This protein binds this small molecule.
Small molecule (SMILES): CC[C@H](C)[C@H](NC(=O)[C@H](CO)NC(=O)[C@H](CC(=O)O)NC(=O)[C@@H](N)CCC(=O)O)C(=O)N[C@@H](CC(C)C)C(=O)N[C@@H](CCC(N)=O)C(=O)N1CCC[C@H]1C(=O)NCC(=O)N[C@@H](C)C(=O)N[C@@H](Cc1ccccc1)C(=O)N[C@@H](CO)C(=O)N[C@@H](C)C(=O)N[C@H](C=O)CC(N)=O

Sequence of chain 3.GA:
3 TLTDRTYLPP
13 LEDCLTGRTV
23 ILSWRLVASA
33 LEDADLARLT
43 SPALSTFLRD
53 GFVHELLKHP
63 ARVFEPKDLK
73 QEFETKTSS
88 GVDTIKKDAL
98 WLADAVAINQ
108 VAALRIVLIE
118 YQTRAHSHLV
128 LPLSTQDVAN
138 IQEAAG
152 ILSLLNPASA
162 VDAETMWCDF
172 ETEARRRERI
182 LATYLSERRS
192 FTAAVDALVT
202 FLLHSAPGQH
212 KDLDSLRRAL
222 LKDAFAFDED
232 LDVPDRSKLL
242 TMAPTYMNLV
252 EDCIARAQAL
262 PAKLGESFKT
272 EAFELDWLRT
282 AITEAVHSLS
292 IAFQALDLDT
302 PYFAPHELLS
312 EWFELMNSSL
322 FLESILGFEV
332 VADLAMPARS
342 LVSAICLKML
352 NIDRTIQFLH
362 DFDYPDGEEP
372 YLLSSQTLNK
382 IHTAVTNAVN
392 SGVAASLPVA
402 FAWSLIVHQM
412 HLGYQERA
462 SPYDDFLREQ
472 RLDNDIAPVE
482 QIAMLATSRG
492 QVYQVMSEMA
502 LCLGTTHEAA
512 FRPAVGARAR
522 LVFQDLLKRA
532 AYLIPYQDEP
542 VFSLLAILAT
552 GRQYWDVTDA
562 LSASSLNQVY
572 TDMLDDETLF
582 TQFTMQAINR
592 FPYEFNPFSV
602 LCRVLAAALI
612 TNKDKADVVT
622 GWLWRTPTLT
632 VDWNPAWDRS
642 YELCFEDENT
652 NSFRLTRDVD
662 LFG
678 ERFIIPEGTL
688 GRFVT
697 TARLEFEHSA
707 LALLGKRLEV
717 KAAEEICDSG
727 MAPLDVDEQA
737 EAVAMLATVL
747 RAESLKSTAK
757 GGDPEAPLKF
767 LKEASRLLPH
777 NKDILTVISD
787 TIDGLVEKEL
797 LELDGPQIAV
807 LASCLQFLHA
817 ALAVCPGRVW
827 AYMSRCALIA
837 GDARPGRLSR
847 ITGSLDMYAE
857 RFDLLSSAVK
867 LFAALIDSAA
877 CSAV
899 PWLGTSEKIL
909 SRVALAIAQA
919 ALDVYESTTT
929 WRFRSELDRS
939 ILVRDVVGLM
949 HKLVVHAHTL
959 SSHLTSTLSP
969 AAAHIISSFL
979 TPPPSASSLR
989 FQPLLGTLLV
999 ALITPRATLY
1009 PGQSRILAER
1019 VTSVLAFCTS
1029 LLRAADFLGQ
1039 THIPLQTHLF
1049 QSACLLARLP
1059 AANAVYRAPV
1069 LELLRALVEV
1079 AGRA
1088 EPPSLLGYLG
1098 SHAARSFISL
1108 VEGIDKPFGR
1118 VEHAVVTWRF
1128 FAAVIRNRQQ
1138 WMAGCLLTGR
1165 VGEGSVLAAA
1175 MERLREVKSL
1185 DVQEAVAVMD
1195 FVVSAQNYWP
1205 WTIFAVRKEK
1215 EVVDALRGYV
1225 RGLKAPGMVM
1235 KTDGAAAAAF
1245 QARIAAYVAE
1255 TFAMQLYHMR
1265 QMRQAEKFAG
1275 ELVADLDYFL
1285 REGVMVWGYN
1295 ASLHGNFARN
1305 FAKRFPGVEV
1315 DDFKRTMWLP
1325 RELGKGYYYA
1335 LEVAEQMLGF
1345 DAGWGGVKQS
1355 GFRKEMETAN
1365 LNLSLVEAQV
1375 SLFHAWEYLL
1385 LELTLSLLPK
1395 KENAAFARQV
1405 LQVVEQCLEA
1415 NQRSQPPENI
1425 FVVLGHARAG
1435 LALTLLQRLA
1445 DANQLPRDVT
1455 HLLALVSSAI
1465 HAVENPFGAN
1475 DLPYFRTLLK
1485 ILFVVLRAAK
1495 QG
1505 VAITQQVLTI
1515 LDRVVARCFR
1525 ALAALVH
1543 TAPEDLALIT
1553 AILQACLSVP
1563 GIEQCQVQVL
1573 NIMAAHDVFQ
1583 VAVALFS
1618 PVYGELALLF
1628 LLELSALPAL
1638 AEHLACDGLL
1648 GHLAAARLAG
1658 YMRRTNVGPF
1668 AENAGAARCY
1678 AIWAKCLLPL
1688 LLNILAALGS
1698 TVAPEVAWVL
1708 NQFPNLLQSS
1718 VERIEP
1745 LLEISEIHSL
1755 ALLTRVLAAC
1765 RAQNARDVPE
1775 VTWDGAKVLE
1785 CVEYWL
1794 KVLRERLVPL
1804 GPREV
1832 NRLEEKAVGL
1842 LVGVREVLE

Binding-site contacts:
Ligand atom CG contacts residue TYR537 of chain 3.GA at 3.2 Å (hydrophobic).
Ligand atom O contacts residue LEU534 of chain 3.GA at 4.3 Å.
Ligand atom CD2 contacts residue MET485 of chain 3.GA at 4.0 Å (hydrophobic).
Ligand atom OD1 contacts residue TYR533 of chain 3.GA at 3.4 Å.
Ligand atom CD1 contacts residue LEU413 of chain 3.GA at 4.1 Å (hydrophobic).
Ligand atom CD2 contacts residue ALA484 of chain 3.GA at 3.6 Å (hydrophobic).
Ligand atom CD1 contacts residue THR488 of chain 3.GA at 4.2 Å.
Ligand atom CB contacts residue ILE535 of chain 3.GA at 4.2 Å (hydrophobic).
Ligand atom CD1 contacts residue ILE535 of chain 3.GA at 4.0 Å (hydrophobic).
Ligand atom O contacts residue HIS409 of chain 3.GA at 3.6 Å.
Ligand atom CG contacts residue PRO536 of chain 3.GA at 4.5 Å (hydrophobic).
Ligand atom ND2 contacts residue TYR533 of chain 3.GA at 3.7 Å.
Ligand atom CD1 contacts residue GLN538 of chain 3.GA at 3.1 Å.
Ligand atom C contacts residue HIS409 of chain 3.GA at 4.4 Å.
Ligand atom O contacts residue PRO536 of chain 3.GA at 3.8 Å.
Ligand atom CD1 contacts residue PHE402 of chain 3.GA at 4.0 Å (hydrophobic).
Ligand atom N contacts residue ILE535 of chain 3.GA at 3.7 Å.
Ligand atom CB contacts residue GLU481 of chain 3.GA at 3.6 Å.
Ligand atom CD2 contacts residue THR488 of chain 3.GA at 4.2 Å.
Ligand atom CB contacts residue TYR537 of chain 3.GA at 3.0 Å (hydrophobic).
Ligand atom CD contacts residue TYR537 of chain 3.GA at 4.5 Å (hydrophobic).
Ligand atom CE1 contacts residue LEU413 of chain 3.GA at 4.2 Å (hydrophobic).
Ligand atom CB contacts residue TYR533 of chain 3.GA at 3.6 Å (hydrophobic).
Ligand atom CA contacts residue ILE535 of chain 3.GA at 3.8 Å (hydrophobic).
Ligand atom CD1 contacts residue ILE535 of chain 3.GA at 4.0 Å (hydrophobic).
Ligand atom NE2 contacts residue PRO536 of chain 3.GA at 4.2 Å.
Ligand atom CB contacts residue THR488 of chain 3.GA at 4.4 Å.
Ligand atom CB contacts residue LEU534 of chain 3.GA at 4.3 Å (hydrophobic).
Ligand atom CG1 contacts residue THR488 of chain 3.GA at 4.2 Å.
Ligand atom N contacts residue PRO536 of chain 3.GA at 4.2 Å.
Ligand atom CA contacts residue TYR537 of chain 3.GA at 4.5 Å (hydrophobic).
Ligand atom CG contacts residue TYR533 of chain 3.GA at 3.3 Å (hydrophobic).